A protein and the small-molecule ligand that binds it are described below.
Small molecule (SMILES): CC(=O)N1CCN(S(C)(=O)=O)CC1

Sequence of chain 1.A:
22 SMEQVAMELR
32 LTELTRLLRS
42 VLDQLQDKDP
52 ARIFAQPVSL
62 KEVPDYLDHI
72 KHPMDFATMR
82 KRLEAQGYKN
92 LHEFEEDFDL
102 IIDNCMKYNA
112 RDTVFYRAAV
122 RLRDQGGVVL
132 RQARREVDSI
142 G

Binding-site contacts:
Ligand atom O3 contacts residue ASN110 of chain 1.A at 2.8 Å (h-bond).
Ligand atom O3 contacts residue VAL59 of chain 1.A at 4.2 Å.
Ligand atom N1 contacts residue EDO1 of chain 1.C at 1.5 Å (h-bond).
Ligand atom O2 contacts residue PHE116 of chain 1.A at 4.0 Å.
Ligand atom C3 contacts residue PHE116 of chain 1.A at 3.6 Å (hydrophobic).
Ligand atom C7 contacts residue VAL64 of chain 1.A at 3.7 Å (hydrophobic).
Ligand atom C2 contacts residue EDO1 of chain 1.C at 1.6 Å.
Ligand atom C3 contacts residue ASN110 of chain 1.A at 3.9 Å.
Ligand atom N1 contacts residue PHE116 of chain 1.A at 3.9 Å.
Ligand atom O2 contacts residue EDO1 of chain 1.C at 3.4 Å.
Ligand atom C1 contacts residue ILE54 of chain 1.A at 4.1 Å (hydrophobic).
Ligand atom N1 contacts residue ASN110 of chain 1.A at 4.3 Å.
Ligand atom O3 contacts residue EDO1 of chain 1.D at 2.4 Å.
Ligand atom C3 contacts residue EDO1 of chain 1.C at 1.5 Å.
Ligand atom C6 contacts residue ILE54 of chain 1.A at 3.9 Å (hydrophobic).
Ligand atom C2 contacts residue ASN110 of chain 1.A at 3.8 Å.
Ligand atom C2 contacts residue VAL59 of chain 1.A at 3.7 Å (hydrophobic).
Ligand atom C7 contacts residue EDO1 of chain 1.C at 3.9 Å.
Ligand atom C5 contacts residue EDO1 of chain 1.D at 2.8 Å.
Ligand atom N2 contacts residue PHE116 of chain 1.A at 3.8 Å.
Ligand atom C1 contacts residue VAL59 of chain 1.A at 3.5 Å (hydrophobic).
Ligand atom C5 contacts residue EDO1 of chain 1.C at 3.4 Å.
Ligand atom C4 contacts residue EDO1 of chain 1.C at 1.0 Å.
Ligand atom N2 contacts residue EDO1 of chain 1.D at 3.3 Å (h-bond).
Ligand atom S1 contacts residue EDO1 of chain 1.C at 3.4 Å.
Ligand atom C4 contacts residue PHE116 of chain 1.A at 4.2 Å (hydrophobic).
Ligand atom C6 contacts residue PHE116 of chain 1.A at 4.0 Å (hydrophobic).
Ligand atom N2 contacts residue EDO1 of chain 1.C at 2.5 Å.
Ligand atom C2 contacts residue EDO1 of chain 1.D at 1.6 Å.
Ligand atom C1 contacts residue EDO1 of chain 1.D at 0.8 Å.
Ligand atom C6 contacts residue EDO1 of chain 1.D at 1.3 Å.
Ligand atom O3 contacts residue EDO1 of chain 1.C at 1.6 Å (h-bond).
Ligand atom C3 contacts residue EDO1 of chain 1.D at 2.4 Å.
Ligand atom N1 contacts residue EDO1 of chain 1.D at 1.2 Å (h-bond).
Ligand atom C4 contacts residue EDO1 of chain 1.D at 3.4 Å.
Ligand atom C6 contacts residue EDO1 of chain 1.C at 2.9 Å.
Ligand atom O3 contacts residue CYS106 of chain 1.A at 4.1 Å.
Ligand atom C7 contacts residue GLU63 of chain 1.A at 3.7 Å.
Ligand atom C1 contacts residue EDO1 of chain 1.C at 3.0 Å.
Ligand atom N1 contacts residue VAL59 of chain 1.A at 4.1 Å.